Sequence of chain 24.F:
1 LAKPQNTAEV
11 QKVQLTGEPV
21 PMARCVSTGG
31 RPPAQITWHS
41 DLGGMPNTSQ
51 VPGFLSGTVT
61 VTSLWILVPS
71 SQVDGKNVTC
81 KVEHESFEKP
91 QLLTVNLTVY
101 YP

This protein binds this small molecule.
Small molecule (SMILES): CC(=O)N[C@H]1[C@H](O[C@H]2[C@H](O)[C@@H](NC(C)=O)CO[C@@H]2CO)O[C@H](CO)[C@@H](O)[C@@H]1O

Binding-site contacts:
Ligand atom C3 contacts residue ASN47 of chain 24.F at 3.9 Å.
Ligand atom C6 contacts residue ASN47 of chain 24.F at 4.0 Å.
Ligand atom C5 contacts residue ASN47 of chain 24.F at 3.4 Å.
Ligand atom C4 contacts residue ASN47 of chain 24.F at 4.2 Å.
Ligand atom C1 contacts residue ASN47 of chain 24.F at 1.4 Å.
Ligand atom N2 contacts residue ASN47 of chain 24.F at 3.2 Å (h-bond).
Ligand atom O5 contacts residue ASN47 of chain 24.F at 2.2 Å (h-bond).
Ligand atom C7 contacts residue ASN47 of chain 24.F at 3.8 Å.
Ligand atom C2 contacts residue ASN47 of chain 24.F at 2.6 Å.
Ligand atom O7 contacts residue ASN47 of chain 24.F at 3.9 Å.